Sequence of chain 1.D:
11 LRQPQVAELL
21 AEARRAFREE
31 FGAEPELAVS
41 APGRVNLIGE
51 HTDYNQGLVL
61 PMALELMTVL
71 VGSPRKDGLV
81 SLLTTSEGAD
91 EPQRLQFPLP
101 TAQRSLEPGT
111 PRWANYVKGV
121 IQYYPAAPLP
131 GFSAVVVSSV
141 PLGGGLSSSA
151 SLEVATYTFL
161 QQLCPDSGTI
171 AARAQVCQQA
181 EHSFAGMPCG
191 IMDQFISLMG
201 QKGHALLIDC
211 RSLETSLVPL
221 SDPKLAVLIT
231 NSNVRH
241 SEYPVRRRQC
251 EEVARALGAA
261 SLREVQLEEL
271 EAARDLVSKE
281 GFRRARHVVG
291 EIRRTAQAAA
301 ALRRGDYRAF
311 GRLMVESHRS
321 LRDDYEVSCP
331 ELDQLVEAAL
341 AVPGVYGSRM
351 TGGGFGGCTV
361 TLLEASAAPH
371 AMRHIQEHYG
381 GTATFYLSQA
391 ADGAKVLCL

Binding-site contacts:
Ligand atom C5 contacts residue GLU50 of chain 1.D at 3.7 Å.
Ligand atom C4 contacts residue ASP53 of chain 1.D at 3.5 Å.
Ligand atom O4 contacts residue TYR243 of chain 1.D at 2.5 Å (h-bond).
Ligand atom C2 contacts residue CYS189 of chain 1.D at 4.0 Å (hydrophobic).
Ligand atom O3 contacts residue ASP53 of chain 1.D at 2.6 Å (salt-bridge).
Ligand atom C6 contacts residue GLY353 of chain 1.D at 4.3 Å.
Ligand atom O6 contacts residue GLY49 of chain 1.D at 4.2 Å.
Ligand atom C3 contacts residue TYR243 of chain 1.D at 3.9 Å (hydrophobic).
Ligand atom O6 contacts residue GLU50 of chain 1.D at 2.3 Å (salt-bridge).
Ligand atom O2 contacts residue ASP193 of chain 1.D at 2.5 Å (salt-bridge).
Ligand atom C6 contacts residue GLU50 of chain 1.D at 3.1 Å.
Ligand atom O3 contacts residue TYR243 of chain 1.D at 3.6 Å.
Ligand atom O5 contacts residue GLY353 of chain 1.D at 3.5 Å (h-bond).
Ligand atom O5 contacts residue GLY352 of chain 1.D at 3.9 Å.
Ligand atom C3 contacts residue GLY190 of chain 1.D at 4.1 Å.
Ligand atom C6 contacts residue HIS51 of chain 1.D at 3.4 Å.
Ligand atom C1 contacts residue ARG44 of chain 1.D at 4.2 Å.
Ligand atom O4 contacts residue ASP53 of chain 1.D at 3.6 Å.
Ligand atom O3 contacts residue ASP193 of chain 1.D at 4.2 Å.
Ligand atom C2 contacts residue ASP193 of chain 1.D at 3.3 Å.
Ligand atom C6 contacts residue GLY352 of chain 1.D at 4.1 Å.
Ligand atom C1 contacts residue GLY353 of chain 1.D at 4.0 Å.
Ligand atom O3 contacts residue GLY190 of chain 1.D at 2.8 Å (h-bond).
Ligand atom O4 contacts residue GLY190 of chain 1.D at 4.1 Å.
Ligand atom C1 contacts residue ASP193 of chain 1.D at 3.5 Å.
Ligand atom C3 contacts residue ASP193 of chain 1.D at 3.5 Å.
Ligand atom O1 contacts residue TYR243 of chain 1.D at 4.3 Å.
Ligand atom O3 contacts residue CYS189 of chain 1.D at 3.8 Å.
Ligand atom C5 contacts residue MET192 of chain 1.D at 4.2 Å (hydrophobic).
Ligand atom O4 contacts residue TYR54 of chain 1.D at 3.6 Å.
Ligand atom C3 contacts residue ASP53 of chain 1.D at 3.4 Å.
Ligand atom O1 contacts residue GLY353 of chain 1.D at 3.6 Å.
Ligand atom C1 contacts residue TYR243 of chain 1.D at 4.3 Å (hydrophobic).
Ligand atom O2 contacts residue CYS189 of chain 1.D at 3.5 Å.
Ligand atom O5 contacts residue TYR243 of chain 1.D at 3.7 Å.
Ligand atom C4 contacts residue TYR243 of chain 1.D at 3.6 Å (hydrophobic).
Ligand atom C2 contacts residue TYR243 of chain 1.D at 3.7 Å (hydrophobic).
Ligand atom O1 contacts residue ASP193 of chain 1.D at 4.0 Å.
Ligand atom O3 contacts residue ILE191 of chain 1.D at 4.2 Å.
Ligand atom O6 contacts residue HIS51 of chain 1.D at 2.5 Å (h-bond).

The protein below binds the small molecule below.
Small molecule (SMILES): OC[C@H]1O[C@@H](O)[C@H](O)[C@@H](O)[C@H]1O